Sequence of chain 1.B:
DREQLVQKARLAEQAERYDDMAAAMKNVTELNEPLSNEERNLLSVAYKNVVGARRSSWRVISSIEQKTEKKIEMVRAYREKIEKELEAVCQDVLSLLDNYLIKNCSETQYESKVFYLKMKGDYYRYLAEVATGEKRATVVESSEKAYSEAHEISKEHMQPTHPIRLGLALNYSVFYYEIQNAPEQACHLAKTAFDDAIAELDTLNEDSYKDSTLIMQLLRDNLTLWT

A protein and the small-molecule ligand that binds it are described below.
Small molecule (SMILES): CC(C)[C@H](NC(=O)[C@H](COP(=O)(O)O)NC(=O)[C@H](CS)NC(=O)[C@H](CO)NC(=O)[C@H](C)N)C(=O)N[C@H](C=O)[C@@H](C)O

Binding-site contacts:
Ligand atom O1P contacts residue ARG132 of chain 1.B at 2.8 Å (salt-bridge).
Ligand atom O contacts residue LEU177 of chain 1.B at 3.4 Å.
Ligand atom CB contacts residue ASN178 of chain 1.B at 3.8 Å.
Ligand atom O contacts residue LEU177 of chain 1.B at 3.9 Å.
Ligand atom O2P contacts residue ARG57 of chain 1.B at 2.8 Å (salt-bridge).
Ligand atom O contacts residue LYS50 of chain 1.B at 3.6 Å (salt-bridge).
Ligand atom CA contacts residue ASN178 of chain 1.B at 3.9 Å.
Ligand atom P contacts residue ARG132 of chain 1.B at 3.8 Å.
Ligand atom CG2 contacts residue ASN178 of chain 1.B at 3.3 Å.
Ligand atom O3P contacts residue ARG132 of chain 1.B at 2.8 Å (salt-bridge).
Ligand atom N contacts residue LEU177 of chain 1.B at 3.5 Å.
Ligand atom N contacts residue GLU185 of chain 1.B at 3.2 Å (salt-bridge).
Ligand atom O1P contacts residue ARG57 of chain 1.B at 2.9 Å (salt-bridge).
Ligand atom OG contacts residue GLU185 of chain 1.B at 2.8 Å (salt-bridge).
Ligand atom CB contacts residue TRP233 of chain 1.B at 3.7 Å (hydrophobic).
Ligand atom O contacts residue VAL181 of chain 1.B at 3.4 Å.
Ligand atom CB contacts residue ASN229 of chain 1.B at 3.8 Å.
Ligand atom O3P contacts residue TYR133 of chain 1.B at 2.6 Å (h-bond).
Ligand atom C contacts residue ASN229 of chain 1.B at 3.6 Å.
Ligand atom N contacts residue ASN178 of chain 1.B at 2.8 Å (h-bond).
Ligand atom CA contacts residue ASN178 of chain 1.B at 3.4 Å.
Ligand atom P contacts residue ARG57 of chain 1.B at 3.7 Å.
Ligand atom O contacts residue ASN229 of chain 1.B at 2.9 Å (h-bond).
Ligand atom CA contacts residue ASN229 of chain 1.B at 3.8 Å.
Ligand atom C contacts residue LEU177 of chain 1.B at 3.5 Å (hydrophobic).
Ligand atom OG contacts residue TRP233 of chain 1.B at 2.8 Å (h-bond).
Ligand atom CB contacts residue ASN229 of chain 1.B at 3.5 Å.
Ligand atom P contacts residue TYR133 of chain 1.B at 3.8 Å.
Ligand atom OG contacts residue TYR184 of chain 1.B at 3.7 Å.
Ligand atom C contacts residue LEU232 of chain 1.B at 3.9 Å (hydrophobic).
Ligand atom C contacts residue ASN178 of chain 1.B at 3.5 Å.
Ligand atom CG2 contacts residue GLY174 of chain 1.B at 3.5 Å.
Ligand atom CA contacts residue ASN229 of chain 1.B at 3.4 Å.
Ligand atom CB contacts residue ASN178 of chain 1.B at 3.2 Å.
Ligand atom O2P contacts residue LYS50 of chain 1.B at 3.0 Å (salt-bridge).
Ligand atom C contacts residue ASN229 of chain 1.B at 3.8 Å.
Ligand atom CB contacts residue GLU185 of chain 1.B at 3.7 Å.
Ligand atom N contacts residue ASN229 of chain 1.B at 2.8 Å (h-bond).
Ligand atom O3P contacts residue ASN178 of chain 1.B at 3.9 Å.
Ligand atom O contacts residue LEU232 of chain 1.B at 3.7 Å.